This small molecule binds to this protein.
Small molecule (SMILES): CC(=O)N[C@H]1[C@H](O[C@H]2[C@H](O)[C@@H](NC(C)=O)CO[C@@H]2CO)O[C@H](CO)[C@@H](O)[C@@H]1O

Sequence of chain 22.E:
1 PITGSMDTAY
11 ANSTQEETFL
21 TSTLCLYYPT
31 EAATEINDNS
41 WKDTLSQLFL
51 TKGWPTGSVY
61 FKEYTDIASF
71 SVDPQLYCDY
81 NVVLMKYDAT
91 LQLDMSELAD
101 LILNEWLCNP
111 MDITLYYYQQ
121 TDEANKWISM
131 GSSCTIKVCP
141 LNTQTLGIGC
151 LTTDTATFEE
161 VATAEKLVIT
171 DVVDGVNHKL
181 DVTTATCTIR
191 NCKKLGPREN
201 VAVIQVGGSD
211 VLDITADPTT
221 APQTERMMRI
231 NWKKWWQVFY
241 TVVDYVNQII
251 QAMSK

Binding-site contacts:
Ligand atom N2 contacts residue ASN12 of chain 22.E at 3.8 Å.
Ligand atom O5 contacts residue ASN12 of chain 22.E at 2.7 Å (h-bond).
Ligand atom C2 contacts residue ASN12 of chain 22.E at 3.3 Å.
Ligand atom C1 contacts residue ASN12 of chain 22.E at 2.2 Å.
Ligand atom C7 contacts residue ASN12 of chain 22.E at 3.9 Å.
Ligand atom C5 contacts residue ASN12 of chain 22.E at 4.1 Å.
Ligand atom O7 contacts residue ASN12 of chain 22.E at 3.6 Å.